Sequence of chain 47.A:
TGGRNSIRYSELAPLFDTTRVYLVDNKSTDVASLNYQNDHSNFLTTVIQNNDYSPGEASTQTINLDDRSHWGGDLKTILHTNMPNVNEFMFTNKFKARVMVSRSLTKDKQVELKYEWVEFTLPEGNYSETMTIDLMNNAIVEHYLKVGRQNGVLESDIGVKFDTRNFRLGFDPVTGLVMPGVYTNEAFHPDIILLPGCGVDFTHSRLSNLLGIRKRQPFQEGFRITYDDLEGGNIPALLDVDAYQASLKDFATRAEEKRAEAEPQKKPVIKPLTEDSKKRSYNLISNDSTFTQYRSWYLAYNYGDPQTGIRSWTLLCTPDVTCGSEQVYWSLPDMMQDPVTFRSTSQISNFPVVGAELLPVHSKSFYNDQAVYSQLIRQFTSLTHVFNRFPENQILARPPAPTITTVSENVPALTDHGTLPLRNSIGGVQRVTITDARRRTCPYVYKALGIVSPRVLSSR

Binding-site contacts:
Ligand atom O1S contacts residue ARG98 of chain 47.A at 3.6 Å.
Ligand atom C1 contacts residue ARG98 of chain 47.A at 3.2 Å.
Ligand atom C16 contacts residue ARG224 of chain 47.A at 4.0 Å.
Ligand atom C15 contacts residue ARG224 of chain 47.A at 3.3 Å.
Ligand atom C3 contacts residue ARG98 of chain 47.A at 3.2 Å.
Ligand atom O1S contacts residue ASP228 of chain 47.A at 3.6 Å.
Ligand atom O1S contacts residue THR226 of chain 47.A at 4.3 Å.
Ligand atom C13 contacts residue ARG224 of chain 47.A at 4.1 Å.
Ligand atom N1 contacts residue TRP117 of chain 47.A at 4.1 Å.
Ligand atom S1 contacts residue ARG98 of chain 47.A at 4.4 Å.
Ligand atom C1 contacts residue ARG224 of chain 47.A at 3.8 Å.
Ligand atom C2 contacts residue ARG98 of chain 47.A at 3.4 Å.
Ligand atom N1 contacts residue ARG98 of chain 47.A at 4.3 Å.
Ligand atom C14 contacts residue ARG224 of chain 47.A at 4.5 Å.
Ligand atom C15 contacts residue TRP117 of chain 47.A at 4.2 Å (hydrophobic).
Ligand atom C3 contacts residue TRP117 of chain 47.A at 3.5 Å (hydrophobic).
Ligand atom C3 contacts residue ARG224 of chain 47.A at 3.5 Å.
Ligand atom O3S contacts residue THR226 of chain 47.A at 4.0 Å.
Ligand atom C2 contacts residue ARG224 of chain 47.A at 3.8 Å.
Ligand atom N1 contacts residue ARG224 of chain 47.A at 4.2 Å.
Ligand atom C16 contacts residue TRP117 of chain 47.A at 3.7 Å (hydrophobic).

The protein below binds the small molecule below.
Small molecule (SMILES): CCCCCCCCCCCC[N+](C)(C)CCCS(=O)(=O)O